Binding-site contacts:
Ligand atom N2 contacts residue LYS133 of chain 2.D at 4.1 Å.
Ligand atom C5 contacts residue ASN122 of chain 2.D at 3.7 Å.
Ligand atom C4 contacts residue ASN122 of chain 2.D at 4.2 Å.
Ligand atom C7 contacts residue GLN100 of chain 2.D at 4.2 Å.
Ligand atom C8 contacts residue GLN100 of chain 2.D at 4.0 Å.
Ligand atom O7 contacts residue ASN122 of chain 2.D at 4.0 Å.
Ligand atom O7 contacts residue GLN100 of chain 2.D at 3.8 Å.
Ligand atom C8 contacts residue ASN122 of chain 2.D at 3.8 Å.
Ligand atom C1 contacts residue ASN122 of chain 2.D at 1.4 Å.
Ligand atom C2 contacts residue ASN122 of chain 2.D at 2.5 Å.
Ligand atom C8 contacts residue SER120 of chain 2.D at 3.7 Å.
Ligand atom C8 contacts residue LYS133 of chain 2.D at 3.7 Å.
Ligand atom O5 contacts residue ASN122 of chain 2.D at 2.4 Å (h-bond).
Ligand atom C8 contacts residue PHE121 of chain 2.D at 3.7 Å (hydrophobic).
Ligand atom C3 contacts residue ASN122 of chain 2.D at 3.8 Å.
Ligand atom C7 contacts residue LYS133 of chain 2.D at 4.4 Å.
Ligand atom C7 contacts residue ASN122 of chain 2.D at 3.6 Å.
Ligand atom N2 contacts residue ASN122 of chain 2.D at 2.9 Å (h-bond).

This small molecule binds to this protein.
Small molecule (SMILES): CC(=O)N[C@@H]1[C@@H](O)[C@H](O)[C@@H](CO)O[C@H]1O

Sequence of chain 2.D:
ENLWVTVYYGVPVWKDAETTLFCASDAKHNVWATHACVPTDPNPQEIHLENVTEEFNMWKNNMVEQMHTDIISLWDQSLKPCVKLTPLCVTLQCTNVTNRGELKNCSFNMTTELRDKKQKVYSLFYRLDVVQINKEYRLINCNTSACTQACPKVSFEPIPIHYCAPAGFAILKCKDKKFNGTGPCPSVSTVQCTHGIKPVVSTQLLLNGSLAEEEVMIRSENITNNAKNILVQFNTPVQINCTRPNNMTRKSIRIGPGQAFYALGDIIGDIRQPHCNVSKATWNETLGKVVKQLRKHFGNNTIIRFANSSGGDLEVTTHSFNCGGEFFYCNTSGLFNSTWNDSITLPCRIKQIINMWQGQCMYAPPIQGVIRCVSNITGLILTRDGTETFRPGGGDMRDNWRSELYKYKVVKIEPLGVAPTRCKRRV